A small-molecule ligand and the protein it binds are described below.
Small molecule (SMILES): CC(=O)N[C@@H]1[C@@H](O)[C@H](O)[C@@H](CO)O[C@H]1O

Sequence of chain 1.B:
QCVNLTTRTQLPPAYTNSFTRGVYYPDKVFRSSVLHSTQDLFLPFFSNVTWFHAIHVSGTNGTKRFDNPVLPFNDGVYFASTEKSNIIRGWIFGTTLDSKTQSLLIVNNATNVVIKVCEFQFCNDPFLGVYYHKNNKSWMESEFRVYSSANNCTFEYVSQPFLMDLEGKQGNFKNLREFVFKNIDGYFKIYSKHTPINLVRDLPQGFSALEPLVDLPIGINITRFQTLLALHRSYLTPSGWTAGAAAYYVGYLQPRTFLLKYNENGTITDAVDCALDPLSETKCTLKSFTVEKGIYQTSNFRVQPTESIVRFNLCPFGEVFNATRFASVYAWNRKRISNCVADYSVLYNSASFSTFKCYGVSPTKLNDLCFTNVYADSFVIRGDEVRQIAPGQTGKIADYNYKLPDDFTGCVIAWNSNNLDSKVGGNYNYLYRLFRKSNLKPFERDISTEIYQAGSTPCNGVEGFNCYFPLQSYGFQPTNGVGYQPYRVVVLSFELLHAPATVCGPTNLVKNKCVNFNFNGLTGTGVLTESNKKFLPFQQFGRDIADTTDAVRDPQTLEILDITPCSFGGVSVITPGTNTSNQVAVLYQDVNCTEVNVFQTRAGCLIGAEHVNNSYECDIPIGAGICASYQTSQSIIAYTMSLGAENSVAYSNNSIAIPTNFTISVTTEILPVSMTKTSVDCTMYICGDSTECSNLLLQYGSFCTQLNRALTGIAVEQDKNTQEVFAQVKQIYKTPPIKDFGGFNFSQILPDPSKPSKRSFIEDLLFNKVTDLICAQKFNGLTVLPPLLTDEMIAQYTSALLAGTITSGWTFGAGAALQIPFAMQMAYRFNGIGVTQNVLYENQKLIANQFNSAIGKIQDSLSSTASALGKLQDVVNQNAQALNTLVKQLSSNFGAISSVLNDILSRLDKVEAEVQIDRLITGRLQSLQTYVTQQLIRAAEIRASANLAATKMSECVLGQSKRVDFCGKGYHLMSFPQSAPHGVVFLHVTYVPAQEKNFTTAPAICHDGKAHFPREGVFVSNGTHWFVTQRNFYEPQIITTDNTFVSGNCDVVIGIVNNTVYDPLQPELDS

Sequence of chain 1.A:
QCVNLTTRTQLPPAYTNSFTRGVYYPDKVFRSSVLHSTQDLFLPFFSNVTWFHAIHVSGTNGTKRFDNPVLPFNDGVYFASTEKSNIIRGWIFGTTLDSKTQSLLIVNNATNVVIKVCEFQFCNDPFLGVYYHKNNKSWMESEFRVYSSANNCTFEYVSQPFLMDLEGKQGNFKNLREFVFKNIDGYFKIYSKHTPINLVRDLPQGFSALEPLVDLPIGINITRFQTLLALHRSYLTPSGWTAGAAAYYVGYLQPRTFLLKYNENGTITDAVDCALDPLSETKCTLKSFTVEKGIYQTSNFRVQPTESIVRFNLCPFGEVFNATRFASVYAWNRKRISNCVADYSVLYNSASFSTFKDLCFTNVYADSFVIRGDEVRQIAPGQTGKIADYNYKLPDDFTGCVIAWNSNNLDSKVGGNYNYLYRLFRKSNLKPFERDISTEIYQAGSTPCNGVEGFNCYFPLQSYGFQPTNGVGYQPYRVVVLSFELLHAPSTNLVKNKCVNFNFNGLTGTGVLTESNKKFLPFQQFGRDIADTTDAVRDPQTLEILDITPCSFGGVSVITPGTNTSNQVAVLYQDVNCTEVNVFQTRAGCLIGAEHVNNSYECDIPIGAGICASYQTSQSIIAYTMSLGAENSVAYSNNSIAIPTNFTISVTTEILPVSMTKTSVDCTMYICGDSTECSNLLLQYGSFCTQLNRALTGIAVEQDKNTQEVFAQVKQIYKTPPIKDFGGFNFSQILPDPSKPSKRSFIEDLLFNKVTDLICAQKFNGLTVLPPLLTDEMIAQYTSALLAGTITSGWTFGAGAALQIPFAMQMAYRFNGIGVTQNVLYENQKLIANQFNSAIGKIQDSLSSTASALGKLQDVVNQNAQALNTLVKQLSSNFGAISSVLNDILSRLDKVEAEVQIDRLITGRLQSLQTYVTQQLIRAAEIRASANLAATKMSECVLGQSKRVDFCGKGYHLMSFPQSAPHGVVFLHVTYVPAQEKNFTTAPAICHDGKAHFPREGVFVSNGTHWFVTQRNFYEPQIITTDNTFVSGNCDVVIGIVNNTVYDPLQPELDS

Binding-site contacts:
Ligand atom C1 contacts residue ASP796 of chain 1.B at 4.5 Å.
Ligand atom C7 contacts residue ASN709 of chain 1.A at 2.9 Å.
Ligand atom C8 contacts residue GLY1131 of chain 1.A at 3.5 Å.
Ligand atom O5 contacts residue ASN709 of chain 1.A at 2.3 Å (h-bond).
Ligand atom C8 contacts residue ASN709 of chain 1.A at 4.2 Å.
Ligand atom C5 contacts residue ASN709 of chain 1.A at 3.6 Å.
Ligand atom N2 contacts residue ASN709 of chain 1.A at 2.9 Å (h-bond).
Ligand atom C2 contacts residue ASN709 of chain 1.A at 2.4 Å.
Ligand atom C6 contacts residue ASP796 of chain 1.B at 4.4 Å.
Ligand atom C4 contacts residue ASN709 of chain 1.A at 4.2 Å.
Ligand atom O5 contacts residue ASP796 of chain 1.B at 3.7 Å.
Ligand atom O7 contacts residue ASN709 of chain 1.A at 2.5 Å (h-bond).
Ligand atom C3 contacts residue ASN709 of chain 1.A at 3.8 Å.
Ligand atom C1 contacts residue ASN709 of chain 1.A at 1.4 Å.